This small molecule binds to this protein.
Small molecule (SMILES): CCCCCCCCNC(=N)NCCC[C@H](NC(=O)[C@@H](NC(=O)[C@H](CO)NC(=O)[C@H](CC(C)C)NC(=O)[C@H](CC(=O)O)NC(=O)[C@H](Cc1ccccc1)NC(=O)[C@@H](N)CCC(N)=O)[C@@H](C)O)C(=O)N[C@@H](CCCN=C(N)N)C(=O)N[C@@H](CC(C)C)C(=O)N[C@H](C=O)CCCCN

Binding-site contacts:
Ligand atom NH2 contacts residue GLN111 of chain 1.B at 2.8 Å (h-bond).
Ligand atom NH1 contacts residue GLY42 of chain 1.A at 3.4 Å (h-bond).
Ligand atom O contacts residue GLN38 of chain 1.A at 3.5 Å (h-bond).
Ligand atom CZ contacts residue GLN39 of chain 1.B at 3.3 Å.
Ligand atom NH2 contacts residue ASP85 of chain 1.A at 3.1 Å (salt-bridge).
Ligand atom CE1 contacts residue GLN39 of chain 1.B at 3.2 Å.
Ligand atom CD contacts residue ILE92 of chain 1.B at 3.6 Å (hydrophobic).
Ligand atom CE2 contacts residue GLN39 of chain 1.B at 3.6 Å.
Ligand atom NE contacts residue ILE92 of chain 1.B at 3.5 Å.
Ligand atom NH1 contacts residue THR40 of chain 1.A at 3.1 Å (h-bond).
Ligand atom NH2 contacts residue GLY112 of chain 1.B at 3.3 Å (h-bond).
Ligand atom NE contacts residue ASP85 of chain 1.A at 2.8 Å (salt-bridge).
Ligand atom CZ contacts residue GLN111 of chain 1.B at 3.3 Å.
Ligand atom NH2 contacts residue ALA84 of chain 1.A at 3.3 Å.
Ligand atom OG contacts residue GLU154 of chain 1.B at 2.6 Å (salt-bridge).
Ligand atom O contacts residue PRO41 of chain 1.B at 3.4 Å.
Ligand atom CD1 contacts residue THR90 of chain 1.B at 3.5 Å.
Ligand atom C contacts residue ASN41 of chain 1.A at 3.5 Å.
Ligand atom O contacts residue THR40 of chain 1.A at 3.6 Å.
Ligand atom NH1 contacts residue GLN111 of chain 1.B at 2.9 Å (h-bond).
Ligand atom C02 contacts residue GLY112 of chain 1.B at 3.4 Å.
Ligand atom O contacts residue ASN41 of chain 1.A at 2.8 Å (h-bond).
Ligand atom CD1 contacts residue GLN39 of chain 1.B at 3.4 Å.
Ligand atom O contacts residue ASN41 of chain 1.A at 3.1 Å (h-bond).
Ligand atom C contacts residue ASP85 of chain 1.A at 3.5 Å.
Ligand atom CD2 contacts residue TYR87 of chain 1.A at 3.2 Å (hydrophobic).
Ligand atom CD contacts residue GLY42 of chain 1.A at 3.5 Å.
Ligand atom CZ contacts residue ILE92 of chain 1.B at 3.6 Å (hydrophobic).
Ligand atom CA contacts residue ASP85 of chain 1.A at 3.3 Å.
Ligand atom CG contacts residue TYR87 of chain 1.A at 3.5 Å (hydrophobic).
Ligand atom CG contacts residue ASP85 of chain 1.A at 3.5 Å.
Ligand atom C03 contacts residue GLY112 of chain 1.B at 3.5 Å.
Ligand atom NE2 contacts residue PRO41 of chain 1.B at 3.5 Å.
Ligand atom N contacts residue ASP85 of chain 1.A at 2.9 Å (salt-bridge).
Ligand atom CD2 contacts residue GLN39 of chain 1.B at 3.6 Å.
Ligand atom CB contacts residue GLU154 of chain 1.B at 3.6 Å.
Ligand atom CD contacts residue ASP85 of chain 1.A at 3.4 Å.
Ligand atom CA contacts residue ASN41 of chain 1.A at 3.5 Å.
Ligand atom CG contacts residue ILE92 of chain 1.B at 3.6 Å (hydrophobic).
Ligand atom O contacts residue LYS103 of chain 1.A at 3.5 Å (salt-bridge).

Sequence of chain 1.A:
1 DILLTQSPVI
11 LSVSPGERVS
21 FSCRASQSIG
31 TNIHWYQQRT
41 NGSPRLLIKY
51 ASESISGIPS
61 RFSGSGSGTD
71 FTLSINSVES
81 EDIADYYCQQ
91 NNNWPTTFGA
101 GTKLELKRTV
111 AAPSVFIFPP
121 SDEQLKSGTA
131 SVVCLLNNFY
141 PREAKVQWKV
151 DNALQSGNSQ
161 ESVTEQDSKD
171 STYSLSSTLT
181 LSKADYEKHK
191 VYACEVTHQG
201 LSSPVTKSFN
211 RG

Sequence of chain 1.B:
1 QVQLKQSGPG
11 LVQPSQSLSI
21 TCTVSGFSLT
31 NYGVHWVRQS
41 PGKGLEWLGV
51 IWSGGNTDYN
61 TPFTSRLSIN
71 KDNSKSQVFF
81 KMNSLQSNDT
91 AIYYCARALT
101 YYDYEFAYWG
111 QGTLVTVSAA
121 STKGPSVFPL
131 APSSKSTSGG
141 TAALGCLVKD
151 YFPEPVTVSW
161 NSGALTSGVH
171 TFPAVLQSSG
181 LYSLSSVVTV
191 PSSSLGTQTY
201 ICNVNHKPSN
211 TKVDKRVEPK